Binding-site contacts:
Ligand atom C contacts residue TYR109 of chain 1.B at 4.3 Å (hydrophobic).
Ligand atom O contacts residue VAL107 of chain 1.B at 3.5 Å.
Ligand atom C4 contacts residue SER25 of chain 1.B at 4.2 Å.
Ligand atom C3 contacts residue PRO110 of chain 1.B at 4.1 Å (hydrophobic).
Ligand atom C7 contacts residue VAL107 of chain 1.B at 3.9 Å (hydrophobic).
Ligand atom C7 contacts residue PHE26 of chain 1.B at 3.9 Å (hydrophobic).
Ligand atom C contacts residue VAL107 of chain 1.B at 3.6 Å (hydrophobic).
Ligand atom C contacts residue PRO110 of chain 1.B at 4.4 Å (hydrophobic).
Ligand atom N contacts residue PHE26 of chain 1.B at 4.0 Å.
Ligand atom C contacts residue PHE26 of chain 1.B at 3.9 Å (hydrophobic).
Ligand atom C3 contacts residue TYR24 of chain 1.B at 3.8 Å (hydrophobic).
Ligand atom C2 contacts residue PHE26 of chain 1.B at 4.4 Å (hydrophobic).
Ligand atom N contacts residue SER25 of chain 1.B at 3.0 Å (h-bond).
Ligand atom C2 contacts residue PRO110 of chain 1.B at 3.6 Å (hydrophobic).
Ligand atom C4 contacts residue PHE26 of chain 1.B at 4.5 Å (hydrophobic).
Ligand atom C1 contacts residue SER108 of chain 1.B at 4.1 Å.
Ligand atom C contacts residue SER108 of chain 1.B at 3.5 Å.
Ligand atom C8 contacts residue SER25 of chain 1.B at 4.0 Å.
Ligand atom C5 contacts residue PHE26 of chain 1.B at 3.8 Å (hydrophobic).
Ligand atom O contacts residue PHE26 of chain 1.B at 3.7 Å.
Ligand atom C1 contacts residue PRO110 of chain 1.B at 4.4 Å (hydrophobic).
Ligand atom C1 contacts residue PHE26 of chain 1.B at 3.8 Å (hydrophobic).
Ligand atom C6 contacts residue PHE26 of chain 1.B at 3.7 Å (hydrophobic).
Ligand atom C2 contacts residue TYR24 of chain 1.B at 3.8 Å (hydrophobic).

A protein and the small-molecule ligand that binds it are described below.
Small molecule (SMILES): COc1cc(CN)ccc1C

Sequence of chain 1.B:
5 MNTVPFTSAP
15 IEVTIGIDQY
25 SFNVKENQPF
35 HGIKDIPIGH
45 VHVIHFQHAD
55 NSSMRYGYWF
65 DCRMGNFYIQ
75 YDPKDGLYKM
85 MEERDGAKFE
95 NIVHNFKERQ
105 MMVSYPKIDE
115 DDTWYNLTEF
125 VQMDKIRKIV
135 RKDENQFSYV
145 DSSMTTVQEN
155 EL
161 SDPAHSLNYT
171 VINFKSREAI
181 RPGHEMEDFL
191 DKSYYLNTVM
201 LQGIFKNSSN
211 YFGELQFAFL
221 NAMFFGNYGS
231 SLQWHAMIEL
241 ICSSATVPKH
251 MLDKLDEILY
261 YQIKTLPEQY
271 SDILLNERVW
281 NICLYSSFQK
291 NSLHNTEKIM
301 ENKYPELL